This small molecule binds to this protein.
Small molecule (SMILES): O=P(O)(O)OC[C@H]1O[C@](O)(CO)[C@@H](O)[C@@H]1O

Sequence of chain 1.A:
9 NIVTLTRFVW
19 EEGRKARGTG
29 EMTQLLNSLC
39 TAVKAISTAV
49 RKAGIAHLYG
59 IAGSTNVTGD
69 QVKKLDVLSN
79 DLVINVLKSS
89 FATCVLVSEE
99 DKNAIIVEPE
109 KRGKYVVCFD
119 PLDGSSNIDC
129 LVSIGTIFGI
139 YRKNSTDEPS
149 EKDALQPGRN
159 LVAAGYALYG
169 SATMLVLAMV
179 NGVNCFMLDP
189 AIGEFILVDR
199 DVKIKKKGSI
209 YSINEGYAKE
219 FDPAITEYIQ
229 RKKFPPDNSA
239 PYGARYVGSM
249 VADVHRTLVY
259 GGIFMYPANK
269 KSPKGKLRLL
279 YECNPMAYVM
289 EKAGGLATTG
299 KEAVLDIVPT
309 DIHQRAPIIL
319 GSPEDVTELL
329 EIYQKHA

Binding-site contacts:
Ligand atom O1P contacts residue ARG243 of chain 1.A at 2.9 Å (salt-bridge).
Ligand atom O2 contacts residue GLY122 of chain 1.B at 3.9 Å.
Ligand atom O1P contacts residue ASN212 of chain 1.B at 3.7 Å.
Ligand atom O2P contacts residue TYR264 of chain 1.B at 2.7 Å (h-bond).
Ligand atom O2P contacts residue TYR215 of chain 1.B at 2.6 Å (h-bond).
Ligand atom O3P contacts residue TYR264 of chain 1.B at 3.5 Å.
Ligand atom O3P contacts residue TYR244 of chain 1.B at 2.6 Å (h-bond).
Ligand atom O1 contacts residue PO41 of chain 1.L at 2.9 Å (h-bond).
Ligand atom O6 contacts residue TYR264 of chain 1.B at 3.5 Å.
Ligand atom O4 contacts residue GLY246 of chain 1.B at 3.8 Å.
Ligand atom O3 contacts residue MET248 of chain 1.B at 2.7 Å (h-bond).
Ligand atom O1 contacts residue LYS274 of chain 1.B at 3.0 Å.
Ligand atom O3P contacts residue ARG243 of chain 1.A at 3.9 Å.
Ligand atom O5 contacts residue LYS274 of chain 1.B at 3.1 Å (salt-bridge).
Ligand atom C1 contacts residue PO41 of chain 1.L at 3.3 Å.
Ligand atom C3 contacts residue MET248 of chain 1.B at 3.5 Å (hydrophobic).
Ligand atom O2 contacts residue PO41 of chain 1.L at 2.9 Å (h-bond).
Ligand atom O3 contacts residue ASP121 of chain 1.B at 2.7 Å (salt-bridge).
Ligand atom O3 contacts residue GLY122 of chain 1.B at 3.8 Å.
Ligand atom C2 contacts residue PO41 of chain 1.L at 3.9 Å.
Ligand atom C4 contacts residue MET248 of chain 1.B at 3.6 Å (hydrophobic).
Ligand atom C4 contacts residue GLY246 of chain 1.B at 3.1 Å.
Ligand atom C3 contacts residue ASP121 of chain 1.B at 3.8 Å.
Ligand atom C6 contacts residue GLY246 of chain 1.B at 3.6 Å.
Ligand atom C1 contacts residue LYS274 of chain 1.B at 3.9 Å.
Ligand atom C5 contacts residue GLY246 of chain 1.B at 3.8 Å.
Ligand atom C1 contacts residue MG1 of chain 1.I at 3.8 Å.
Ligand atom O3P contacts residue ASN212 of chain 1.B at 3.0 Å (h-bond).
Ligand atom P contacts residue TYR264 of chain 1.B at 3.7 Å.
Ligand atom O4 contacts residue TYR244 of chain 1.B at 3.9 Å.
Ligand atom C1 contacts residue GLU280 of chain 1.B at 3.5 Å.
Ligand atom C1 contacts residue ASP121 of chain 1.B at 3.6 Å.
Ligand atom P contacts residue ASN212 of chain 1.B at 3.8 Å.
Ligand atom O6 contacts residue LYS274 of chain 1.B at 3.4 Å (salt-bridge).
Ligand atom O3 contacts residue SER247 of chain 1.B at 3.6 Å.
Ligand atom C6 contacts residue TYR244 of chain 1.B at 3.8 Å (hydrophobic).
Ligand atom O3 contacts residue GLY246 of chain 1.B at 3.7 Å.
Ligand atom O4 contacts residue MET248 of chain 1.B at 3.5 Å (h-bond).
Ligand atom P contacts residue TYR244 of chain 1.B at 3.8 Å.
Ligand atom C1 contacts residue LEU275 of chain 1.B at 3.5 Å (hydrophobic).

Sequence of chain 1.B:
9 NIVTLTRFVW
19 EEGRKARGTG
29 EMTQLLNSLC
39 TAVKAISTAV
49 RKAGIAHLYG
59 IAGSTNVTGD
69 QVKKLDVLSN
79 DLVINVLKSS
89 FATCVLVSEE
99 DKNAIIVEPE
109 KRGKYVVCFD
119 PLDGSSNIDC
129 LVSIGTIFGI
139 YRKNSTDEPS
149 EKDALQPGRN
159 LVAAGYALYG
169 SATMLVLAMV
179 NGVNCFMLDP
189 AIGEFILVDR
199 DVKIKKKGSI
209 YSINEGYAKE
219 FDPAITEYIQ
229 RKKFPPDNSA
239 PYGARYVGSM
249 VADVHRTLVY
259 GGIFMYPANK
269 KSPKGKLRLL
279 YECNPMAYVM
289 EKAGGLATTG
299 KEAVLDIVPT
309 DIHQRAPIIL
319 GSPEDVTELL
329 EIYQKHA